This protein binds this small molecule.
Small molecule (SMILES): C[Si](C)(O[Si](C)(C)c1cccc2sc(C(=O)N3CCC(c4cccc(CN)c4)CC3)cc12)c1cccc2sc(C(=O)N3CCC(c4cccc(CN)c4)CC3)cc12

Sequence of chain 1.A:
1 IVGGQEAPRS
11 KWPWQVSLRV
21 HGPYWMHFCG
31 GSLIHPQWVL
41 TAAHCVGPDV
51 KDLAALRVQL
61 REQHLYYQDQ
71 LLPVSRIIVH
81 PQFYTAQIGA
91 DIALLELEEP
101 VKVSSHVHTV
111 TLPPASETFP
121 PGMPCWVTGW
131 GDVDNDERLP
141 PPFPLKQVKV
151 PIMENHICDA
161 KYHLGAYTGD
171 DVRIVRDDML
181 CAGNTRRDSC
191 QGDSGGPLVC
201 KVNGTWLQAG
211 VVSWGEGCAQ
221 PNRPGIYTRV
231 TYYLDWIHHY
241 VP

Binding-site contacts:
Ligand atom C17 contacts residue GLY215 of chain 1.A at 3.2 Å.
Ligand atom C39 contacts residue GLY215 of chain 1.B at 3.4 Å.
Ligand atom N44 contacts residue GLY215 of chain 1.B at 3.5 Å (h-bond).
Ligand atom C14 contacts residue GLY215 of chain 1.A at 3.4 Å.
Ligand atom C57 contacts residue GLY217 of chain 1.B at 3.5 Å.
Ligand atom C32 contacts residue GLY217 of chain 1.A at 3.4 Å.
Ligand atom C57 contacts residue GLY215 of chain 1.B at 3.5 Å.
Ligand atom N31 contacts residue SER189 of chain 1.A at 2.7 Å (h-bond).
Ligand atom N19 contacts residue GLY215 of chain 1.A at 3.5 Å (h-bond).
Ligand atom C55 contacts residue SER189 of chain 1.B at 3.5 Å.
Ligand atom C52 contacts residue SER194 of chain 1.B at 3.6 Å.
Ligand atom C53 contacts residue SER189 of chain 1.B at 3.6 Å.
Ligand atom N31 contacts residue ASP188 of chain 1.A at 2.9 Å (salt-bridge).
Ligand atom C42 contacts residue GLY215 of chain 1.B at 3.1 Å.
Ligand atom C48 contacts residue GLY215 of chain 1.B at 3.5 Å.
Ligand atom O18 contacts residue GLY215 of chain 1.A at 3.4 Å (h-bond).
Ligand atom S13 contacts residue GLY215 of chain 1.A at 3.2 Å (h-bond).
Ligand atom C30 contacts residue TRP214 of chain 1.A at 3.4 Å (hydrophobic).
Ligand atom N56 contacts residue GLY217 of chain 1.B at 3.0 Å (h-bond).
Ligand atom C55 contacts residue TRP214 of chain 1.B at 3.5 Å (hydrophobic).
Ligand atom C45 contacts residue THR85 of chain 1.A at 3.5 Å.
Ligand atom N31 contacts residue GLY217 of chain 1.A at 3.1 Å (h-bond).
Ligand atom O43 contacts residue GLY217 of chain 1.B at 2.9 Å (h-bond).
Ligand atom C36 contacts residue GLN87 of chain 1.B at 3.4 Å.
Ligand atom C27 contacts residue SER194 of chain 1.A at 3.6 Å.
Ligand atom C45 contacts residue GLN87 of chain 1.B at 3.5 Å.
Ligand atom C30 contacts residue SER189 of chain 1.A at 3.5 Å.
Ligand atom C37 contacts residue GLN87 of chain 1.B at 3.5 Å.
Ligand atom C10 contacts residue GLN87 of chain 1.A at 3.6 Å.
Ligand atom S38 contacts residue GLY215 of chain 1.B at 3.2 Å (h-bond).
Ligand atom O18 contacts residue GLU216 of chain 1.A at 3.6 Å.
Ligand atom C23 contacts residue GLY215 of chain 1.A at 3.5 Å.
Ligand atom O18 contacts residue GLY217 of chain 1.A at 2.8 Å (h-bond).
Ligand atom N56 contacts residue SER189 of chain 1.B at 2.7 Å (h-bond).
Ligand atom C27 contacts residue CYS190 of chain 1.A at 3.5 Å (hydrophobic).
Ligand atom C32 contacts residue GLY215 of chain 1.A at 3.5 Å.
Ligand atom C52 contacts residue CYS190 of chain 1.B at 3.5 Å (hydrophobic).
Ligand atom C28 contacts residue SER189 of chain 1.A at 3.4 Å.
Ligand atom O43 contacts residue GLY215 of chain 1.B at 3.3 Å (h-bond).
Ligand atom N56 contacts residue ASP188 of chain 1.B at 3.0 Å (salt-bridge).

Sequence of chain 1.B:
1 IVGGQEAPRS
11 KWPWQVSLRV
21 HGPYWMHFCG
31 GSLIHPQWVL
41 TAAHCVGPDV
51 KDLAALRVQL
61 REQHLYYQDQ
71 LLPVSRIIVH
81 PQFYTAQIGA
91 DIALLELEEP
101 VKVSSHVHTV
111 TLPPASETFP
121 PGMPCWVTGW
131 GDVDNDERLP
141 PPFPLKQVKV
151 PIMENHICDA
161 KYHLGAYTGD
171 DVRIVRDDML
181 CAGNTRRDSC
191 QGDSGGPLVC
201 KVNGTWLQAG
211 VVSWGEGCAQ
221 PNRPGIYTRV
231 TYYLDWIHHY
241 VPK